Binding-site contacts:
Ligand atom C3 contacts residue ASN125 of chain 1.A at 3.7 Å.
Ligand atom C8 contacts residue VAL171 of chain 1.A at 3.7 Å (hydrophobic).
Ligand atom C3 contacts residue ASN122 of chain 1.A at 3.9 Å.
Ligand atom N2 contacts residue ASN125 of chain 1.A at 4.3 Å.
Ligand atom C4 contacts residue ASN125 of chain 1.A at 4.2 Å.
Ligand atom C5 contacts residue ASN122 of chain 1.A at 3.8 Å.
Ligand atom O4 contacts residue ASN125 of chain 1.A at 4.4 Å.
Ligand atom N2 contacts residue ASN122 of chain 1.A at 3.0 Å (h-bond).
Ligand atom C2 contacts residue ASN125 of chain 1.A at 4.2 Å.
Ligand atom C7 contacts residue ASN122 of chain 1.A at 3.3 Å.
Ligand atom O5 contacts residue VAL127 of chain 1.A at 3.5 Å.
Ligand atom O5 contacts residue ASN125 of chain 1.A at 4.3 Å.
Ligand atom C1 contacts residue ASN122 of chain 1.A at 1.5 Å.
Ligand atom C1 contacts residue VAL127 of chain 1.A at 4.2 Å (hydrophobic).
Ligand atom C8 contacts residue ASN122 of chain 1.A at 3.2 Å.
Ligand atom C1 contacts residue ASN125 of chain 1.A at 3.8 Å.
Ligand atom C2 contacts residue ASN122 of chain 1.A at 2.6 Å.
Ligand atom C8 contacts residue GLU154 of chain 1.A at 4.1 Å.
Ligand atom O5 contacts residue ASN122 of chain 1.A at 2.5 Å (h-bond).
Ligand atom C8 contacts residue THR124 of chain 1.A at 3.3 Å.
Ligand atom C7 contacts residue THR124 of chain 1.A at 4.2 Å.
Ligand atom C6 contacts residue VAL171 of chain 1.A at 4.1 Å (hydrophobic).
Ligand atom C5 contacts residue ASN125 of chain 1.A at 3.9 Å.
Ligand atom C4 contacts residue ASN122 of chain 1.A at 4.4 Å.
Ligand atom C5 contacts residue VAL127 of chain 1.A at 4.2 Å (hydrophobic).
Ligand atom C6 contacts residue VAL127 of chain 1.A at 4.0 Å (hydrophobic).
Ligand atom O7 contacts residue ASN122 of chain 1.A at 3.2 Å (h-bond).
Ligand atom N2 contacts residue THR124 of chain 1.A at 3.8 Å.

Sequence of chain 1.A:
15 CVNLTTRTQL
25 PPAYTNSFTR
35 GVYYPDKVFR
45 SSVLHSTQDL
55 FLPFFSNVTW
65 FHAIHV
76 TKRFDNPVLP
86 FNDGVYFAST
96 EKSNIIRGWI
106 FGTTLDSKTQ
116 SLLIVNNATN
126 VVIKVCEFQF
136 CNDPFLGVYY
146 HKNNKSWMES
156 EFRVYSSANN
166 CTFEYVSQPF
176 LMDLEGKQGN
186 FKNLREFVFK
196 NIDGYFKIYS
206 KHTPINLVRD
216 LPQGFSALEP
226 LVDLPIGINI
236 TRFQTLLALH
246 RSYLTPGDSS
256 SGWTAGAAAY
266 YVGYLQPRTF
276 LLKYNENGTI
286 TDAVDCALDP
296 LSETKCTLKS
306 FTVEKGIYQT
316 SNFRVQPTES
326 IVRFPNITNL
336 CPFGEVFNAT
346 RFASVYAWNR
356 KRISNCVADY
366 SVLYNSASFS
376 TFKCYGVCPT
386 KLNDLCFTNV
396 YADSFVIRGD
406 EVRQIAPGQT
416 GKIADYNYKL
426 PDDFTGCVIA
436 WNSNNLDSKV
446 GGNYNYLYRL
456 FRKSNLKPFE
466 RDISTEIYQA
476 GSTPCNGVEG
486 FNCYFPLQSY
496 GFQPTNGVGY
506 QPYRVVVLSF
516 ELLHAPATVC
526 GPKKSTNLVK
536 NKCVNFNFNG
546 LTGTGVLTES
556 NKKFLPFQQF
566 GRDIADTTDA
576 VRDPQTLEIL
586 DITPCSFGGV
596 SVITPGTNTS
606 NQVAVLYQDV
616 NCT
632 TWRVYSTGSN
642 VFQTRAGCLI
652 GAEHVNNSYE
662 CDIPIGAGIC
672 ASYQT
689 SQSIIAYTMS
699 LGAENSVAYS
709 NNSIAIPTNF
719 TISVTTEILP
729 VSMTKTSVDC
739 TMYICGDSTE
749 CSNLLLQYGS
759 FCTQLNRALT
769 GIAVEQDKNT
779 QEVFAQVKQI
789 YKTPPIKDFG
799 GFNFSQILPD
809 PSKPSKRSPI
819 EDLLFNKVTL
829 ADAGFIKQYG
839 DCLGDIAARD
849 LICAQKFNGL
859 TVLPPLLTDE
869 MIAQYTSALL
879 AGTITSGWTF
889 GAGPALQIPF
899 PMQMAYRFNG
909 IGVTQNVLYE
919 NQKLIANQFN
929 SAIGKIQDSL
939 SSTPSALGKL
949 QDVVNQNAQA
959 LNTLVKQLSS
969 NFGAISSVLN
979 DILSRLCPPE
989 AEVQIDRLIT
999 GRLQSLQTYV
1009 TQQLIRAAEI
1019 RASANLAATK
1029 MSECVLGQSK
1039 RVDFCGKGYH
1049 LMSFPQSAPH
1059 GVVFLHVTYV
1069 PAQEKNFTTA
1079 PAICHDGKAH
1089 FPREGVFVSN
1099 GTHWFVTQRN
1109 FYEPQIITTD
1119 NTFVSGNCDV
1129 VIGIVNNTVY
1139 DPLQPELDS

This protein binds this small molecule.
Small molecule (SMILES): CC(=O)N[C@H]1[C@H](O[C@H]2[C@H](O)[C@@H](NC(C)=O)CO[C@@H]2CO)O[C@H](CO)[C@@H](O)[C@@H]1O